This protein binds this small molecule.
Small molecule (SMILES): c1ccc2[nH]ccc2c1

Sequence of chain 1.C:
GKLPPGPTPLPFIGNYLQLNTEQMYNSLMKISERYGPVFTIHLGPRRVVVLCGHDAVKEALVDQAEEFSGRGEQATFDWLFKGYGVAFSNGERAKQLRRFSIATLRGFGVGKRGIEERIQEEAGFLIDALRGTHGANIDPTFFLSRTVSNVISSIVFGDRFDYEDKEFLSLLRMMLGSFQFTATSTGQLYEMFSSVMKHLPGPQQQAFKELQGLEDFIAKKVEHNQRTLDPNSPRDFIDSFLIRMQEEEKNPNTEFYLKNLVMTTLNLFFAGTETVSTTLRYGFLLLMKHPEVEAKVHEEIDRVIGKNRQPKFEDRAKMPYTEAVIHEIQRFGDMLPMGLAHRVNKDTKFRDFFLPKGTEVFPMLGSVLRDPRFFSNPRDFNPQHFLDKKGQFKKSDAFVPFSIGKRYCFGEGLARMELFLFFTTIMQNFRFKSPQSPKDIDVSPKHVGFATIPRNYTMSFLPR

Binding-site contacts:
Ligand atom C7 contacts residue ALA279 of chain 1.C at 3.7 Å (hydrophobic).
Ligand atom C7 contacts residue HEM1 of chain 1.M at 4.3 Å.
Ligand atom C9 contacts residue IND1 of chain 1.O at 0.9 Å.
Ligand atom C5 contacts residue IND1 of chain 1.O at 0.2 Å.
Ligand atom C2 contacts residue PHE89 of chain 1.C at 4.0 Å (hydrophobic).
Ligand atom C8 contacts residue IND1 of chain 1.O at 0.8 Å.
Ligand atom C7 contacts residue ALA95 of chain 1.C at 4.4 Å (hydrophobic).
Ligand atom C3 contacts residue PHE96 of chain 1.C at 4.1 Å (hydrophobic).
Ligand atom C6 contacts residue HEM1 of chain 1.M at 4.3 Å.
Ligand atom C7 contacts residue IND1 of chain 1.O at 0.7 Å.
Ligand atom C4 contacts residue IND1 of chain 1.O at 1.0 Å.
Ligand atom C3 contacts residue PHE278 of chain 1.C at 3.9 Å (hydrophobic).
Ligand atom C3 contacts residue IND1 of chain 1.O at 1.7 Å.
Ligand atom C2 contacts residue PHE278 of chain 1.C at 4.1 Å (hydrophobic).
Ligand atom C8 contacts residue ALA279 of chain 1.C at 3.9 Å (hydrophobic).
Ligand atom C2 contacts residue IND1 of chain 1.O at 2.9 Å.
Ligand atom C3 contacts residue PHE85 of chain 1.C at 3.9 Å (hydrophobic).
Ligand atom C9 contacts residue PHE96 of chain 1.C at 4.2 Å (hydrophobic).
Ligand atom N1 contacts residue IND1 of chain 1.O at 2.1 Å.
Ligand atom C8 contacts residue PHE96 of chain 1.C at 4.1 Å (hydrophobic).
Ligand atom C3 contacts residue ASN275 of chain 1.C at 4.4 Å.
Ligand atom N1 contacts residue PHE96 of chain 1.C at 3.8 Å.
Ligand atom C8 contacts residue ASN275 of chain 1.C at 4.0 Å.
Ligand atom N1 contacts residue ASN275 of chain 1.C at 2.7 Å (h-bond).
Ligand atom C9 contacts residue ALA279 of chain 1.C at 4.4 Å (hydrophobic).
Ligand atom N1 contacts residue ALA95 of chain 1.C at 4.1 Å.
Ligand atom C2 contacts residue PHE96 of chain 1.C at 3.7 Å (hydrophobic).
Ligand atom C6 contacts residue IND1 of chain 1.O at 1.0 Å.
Ligand atom C6 contacts residue ALA279 of chain 1.C at 4.1 Å (hydrophobic).
Ligand atom C2 contacts residue ASN275 of chain 1.C at 3.1 Å.
Ligand atom N1 contacts residue ALA279 of chain 1.C at 4.3 Å.